Sequence of chain 1.B:
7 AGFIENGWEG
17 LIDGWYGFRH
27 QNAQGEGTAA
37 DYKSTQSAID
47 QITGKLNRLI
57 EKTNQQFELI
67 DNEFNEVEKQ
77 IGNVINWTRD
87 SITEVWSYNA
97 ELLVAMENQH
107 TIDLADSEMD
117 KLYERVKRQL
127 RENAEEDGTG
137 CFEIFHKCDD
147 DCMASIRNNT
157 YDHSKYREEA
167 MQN

This small molecule binds to this protein.
Small molecule (SMILES): CC(=O)N[C@@H]1[C@@H](O)[C@H](O)[C@@H](CO)O[C@H]1O

Binding-site contacts:
Ligand atom O3 contacts residue GLU72 of chain 1.B at 3.9 Å.
Ligand atom O7 contacts residue ASN79 of chain 1.B at 3.9 Å.
Ligand atom C7 contacts residue ASN79 of chain 1.B at 3.6 Å.
Ligand atom C5 contacts residue ASN82 of chain 1.B at 3.6 Å.
Ligand atom N2 contacts residue GLY78 of chain 1.B at 4.5 Å.
Ligand atom C4 contacts residue ASN82 of chain 1.B at 4.2 Å.
Ligand atom C8 contacts residue LYS75 of chain 1.B at 4.0 Å.
Ligand atom C2 contacts residue ASN82 of chain 1.B at 2.5 Å.
Ligand atom C3 contacts residue ASN82 of chain 1.B at 3.8 Å.
Ligand atom O7 contacts residue GLU72 of chain 1.B at 4.0 Å.
Ligand atom C8 contacts residue ASN79 of chain 1.B at 3.4 Å.
Ligand atom C7 contacts residue ASN82 of chain 1.B at 4.0 Å.
Ligand atom C8 contacts residue GLY78 of chain 1.B at 4.1 Å.
Ligand atom C7 contacts residue GLU72 of chain 1.B at 3.8 Å.
Ligand atom C1 contacts residue ASN82 of chain 1.B at 1.4 Å.
Ligand atom N2 contacts residue ASN79 of chain 1.B at 4.3 Å.
Ligand atom C8 contacts residue GLU72 of chain 1.B at 3.4 Å.
Ligand atom O5 contacts residue ASN82 of chain 1.B at 2.3 Å (h-bond).
Ligand atom N2 contacts residue ASN82 of chain 1.B at 3.0 Å (h-bond).